Sequence of chain 1.E:
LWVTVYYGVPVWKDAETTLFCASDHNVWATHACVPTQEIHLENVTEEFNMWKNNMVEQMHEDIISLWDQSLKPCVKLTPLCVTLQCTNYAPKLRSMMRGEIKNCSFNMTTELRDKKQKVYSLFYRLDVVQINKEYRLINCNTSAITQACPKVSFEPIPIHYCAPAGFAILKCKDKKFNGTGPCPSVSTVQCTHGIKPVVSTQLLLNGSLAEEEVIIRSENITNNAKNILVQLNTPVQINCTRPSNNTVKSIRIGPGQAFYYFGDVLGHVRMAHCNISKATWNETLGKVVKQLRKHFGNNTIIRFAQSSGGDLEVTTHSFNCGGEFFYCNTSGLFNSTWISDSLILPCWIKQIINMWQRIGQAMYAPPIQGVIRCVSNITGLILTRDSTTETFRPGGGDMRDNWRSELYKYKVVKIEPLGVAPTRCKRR

A small-molecule ligand and the protein it binds are described below.
Small molecule (SMILES): CC(=O)N[C@@H]1[C@@H](O)[C@H](O)[C@@H](CO)O[C@H]1O

Binding-site contacts:
Ligand atom O6 contacts residue THR206 of chain 1.E at 4.0 Å.
Ligand atom C8 contacts residue ILE242 of chain 1.E at 3.8 Å (hydrophobic).
Ligand atom N2 contacts residue ASN204 of chain 1.E at 2.9 Å (h-bond).
Ligand atom O6 contacts residue PRO208 of chain 1.E at 4.3 Å.
Ligand atom O5 contacts residue THR206 of chain 1.E at 4.1 Å.
Ligand atom O7 contacts residue ASN204 of chain 1.E at 2.8 Å (h-bond).
Ligand atom C7 contacts residue HIS321 of chain 1.E at 3.7 Å.
Ligand atom C8 contacts residue HIS321 of chain 1.E at 3.9 Å.
Ligand atom O7 contacts residue ILE242 of chain 1.E at 3.8 Å.
Ligand atom C1 contacts residue ASN204 of chain 1.E at 1.4 Å.
Ligand atom C7 contacts residue ILE242 of chain 1.E at 4.2 Å (hydrophobic).
Ligand atom C1 contacts residue THR206 of chain 1.E at 3.6 Å.
Ligand atom O6 contacts residue GLY207 of chain 1.E at 4.2 Å.
Ligand atom C4 contacts residue ASN204 of chain 1.E at 4.2 Å.
Ligand atom C8 contacts residue ARG243 of chain 1.E at 4.2 Å.
Ligand atom C7 contacts residue ASN204 of chain 1.E at 3.0 Å.
Ligand atom O5 contacts residue ASN204 of chain 1.E at 2.4 Å (h-bond).
Ligand atom C8 contacts residue SER244 of chain 1.E at 3.5 Å.
Ligand atom C8 contacts residue ILE247 of chain 1.E at 4.2 Å (hydrophobic).
Ligand atom O7 contacts residue HIS321 of chain 1.E at 3.2 Å.
Ligand atom C2 contacts residue ASN204 of chain 1.E at 2.4 Å.
Ligand atom C3 contacts residue ASN204 of chain 1.E at 3.8 Å.
Ligand atom C8 contacts residue ASN204 of chain 1.E at 4.2 Å.
Ligand atom C5 contacts residue THR206 of chain 1.E at 4.1 Å.
Ligand atom C5 contacts residue ASN204 of chain 1.E at 3.7 Å.